Binding-site contacts:
Ligand atom C2 contacts residue ASN295 of chain 1.A at 2.5 Å.
Ligand atom C7 contacts residue ASN295 of chain 1.A at 3.2 Å.
Ligand atom O7 contacts residue SER323 of chain 1.A at 3.4 Å (h-bond).
Ligand atom O5 contacts residue ILE293 of chain 1.A at 3.6 Å.
Ligand atom C3 contacts residue ASN295 of chain 1.A at 3.8 Å.
Ligand atom C4 contacts residue ASN295 of chain 1.A at 4.2 Å.
Ligand atom C5 contacts residue ILE293 of chain 1.A at 3.9 Å (hydrophobic).
Ligand atom C8 contacts residue SER323 of chain 1.A at 4.3 Å.
Ligand atom C8 contacts residue MET322 of chain 1.A at 4.4 Å (hydrophobic).
Ligand atom C1 contacts residue ILE293 of chain 1.A at 4.0 Å (hydrophobic).
Ligand atom C1 contacts residue ASN295 of chain 1.A at 1.4 Å.
Ligand atom N2 contacts residue ASN295 of chain 1.A at 2.9 Å (h-bond).
Ligand atom O6 contacts residue ARG570 of chain 1.A at 3.8 Å.
Ligand atom C7 contacts residue SER323 of chain 1.A at 4.0 Å.
Ligand atom O7 contacts residue THR324 of chain 1.A at 3.6 Å.
Ligand atom O5 contacts residue ASN295 of chain 1.A at 2.4 Å (h-bond).
Ligand atom C6 contacts residue ILE293 of chain 1.A at 4.2 Å (hydrophobic).
Ligand atom O7 contacts residue ASN295 of chain 1.A at 3.4 Å (h-bond).
Ligand atom C5 contacts residue ASN295 of chain 1.A at 3.7 Å.
Ligand atom C8 contacts residue ASN295 of chain 1.A at 4.1 Å.
Ligand atom C6 contacts residue ARG570 of chain 1.A at 4.1 Å.

A small-molecule ligand and the protein it binds are described below.
Small molecule (SMILES): CC(=O)N[C@@H]1[C@@H](O)[C@H](O)[C@@H](CO)O[C@H]1O

Sequence of chain 1.A:
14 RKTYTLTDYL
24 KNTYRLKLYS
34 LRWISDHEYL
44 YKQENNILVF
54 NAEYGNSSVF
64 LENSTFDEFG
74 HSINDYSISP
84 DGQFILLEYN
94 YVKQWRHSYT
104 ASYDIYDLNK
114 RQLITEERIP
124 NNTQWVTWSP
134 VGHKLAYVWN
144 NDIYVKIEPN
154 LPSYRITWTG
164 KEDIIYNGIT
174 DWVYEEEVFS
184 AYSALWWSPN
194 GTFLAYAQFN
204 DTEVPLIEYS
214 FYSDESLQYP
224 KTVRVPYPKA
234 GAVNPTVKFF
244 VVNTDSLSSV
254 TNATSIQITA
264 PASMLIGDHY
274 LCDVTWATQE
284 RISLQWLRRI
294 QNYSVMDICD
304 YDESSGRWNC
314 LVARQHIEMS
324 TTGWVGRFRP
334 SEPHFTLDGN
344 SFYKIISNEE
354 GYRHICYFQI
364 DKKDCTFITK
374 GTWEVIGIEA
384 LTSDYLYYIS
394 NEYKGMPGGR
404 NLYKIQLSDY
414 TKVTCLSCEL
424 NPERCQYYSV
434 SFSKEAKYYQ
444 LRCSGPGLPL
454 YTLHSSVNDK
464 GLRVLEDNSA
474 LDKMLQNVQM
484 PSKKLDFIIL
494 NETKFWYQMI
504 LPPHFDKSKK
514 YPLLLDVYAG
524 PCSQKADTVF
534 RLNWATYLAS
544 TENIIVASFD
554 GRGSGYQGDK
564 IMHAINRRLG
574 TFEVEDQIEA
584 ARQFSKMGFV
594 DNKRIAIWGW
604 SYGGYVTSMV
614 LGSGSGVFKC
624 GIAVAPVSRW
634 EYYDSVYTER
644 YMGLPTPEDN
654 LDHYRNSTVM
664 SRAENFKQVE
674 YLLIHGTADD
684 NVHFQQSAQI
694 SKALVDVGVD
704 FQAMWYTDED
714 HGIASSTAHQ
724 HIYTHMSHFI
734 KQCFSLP